A small-molecule ligand and the protein it binds are described below.
Small molecule (SMILES): O=c1ccn([C@@H]2O[C@H](CO)[C@@H](O)[C@H]2OP(=O)(O)O)c(=O)[nH]1

Binding-site contacts:
Ligand atom O2P contacts residue HIS32 of chain 1.A at 3.3 Å (h-bond).
Ligand atom O3P contacts residue LYS80 of chain 1.A at 3.4 Å (salt-bridge).
Ligand atom O1P contacts residue HIS81 of chain 1.A at 2.6 Å (h-bond).
Ligand atom P contacts residue TRP35 of chain 1.A at 4.2 Å.
Ligand atom O3P contacts residue HIS76 of chain 1.A at 2.5 Å (h-bond).
Ligand atom N1 contacts residue TRP35 of chain 1.A at 3.9 Å.
Ligand atom C3' contacts residue HIS32 of chain 1.A at 4.3 Å.
Ligand atom P contacts residue HIS81 of chain 1.A at 3.6 Å.
Ligand atom O2 contacts residue HIS81 of chain 1.A at 3.0 Å.
Ligand atom O2P contacts residue HIS81 of chain 1.A at 3.7 Å.
Ligand atom C2 contacts residue TRP35 of chain 1.A at 3.9 Å (hydrophobic).
Ligand atom O2P contacts residue GLU77 of chain 1.A at 2.5 Å (salt-bridge).
Ligand atom O1P contacts residue HIS76 of chain 1.A at 4.1 Å.
Ligand atom C2 contacts residue HIS81 of chain 1.A at 4.0 Å.
Ligand atom P contacts residue GLU77 of chain 1.A at 3.9 Å.
Ligand atom C5 contacts residue TRP35 of chain 1.A at 3.5 Å (hydrophobic).
Ligand atom C1' contacts residue LYS80 of chain 1.A at 4.3 Å.
Ligand atom N3 contacts residue TRP35 of chain 1.A at 3.7 Å.
Ligand atom C2' contacts residue TRP35 of chain 1.A at 3.5 Å (hydrophobic).
Ligand atom C5 contacts residue ARG131 of chain 1.A at 3.9 Å.
Ligand atom O4 contacts residue TRP35 of chain 1.A at 4.0 Å.
Ligand atom C3' contacts residue TRP35 of chain 1.A at 3.5 Å (hydrophobic).
Ligand atom C4 contacts residue ILE5 of chain 1.A at 4.2 Å (hydrophobic).
Ligand atom P contacts residue LYS80 of chain 1.A at 3.5 Å.
Ligand atom O2 contacts residue LYS80 of chain 1.A at 4.2 Å.
Ligand atom O2 contacts residue TRP35 of chain 1.A at 4.3 Å.
Ligand atom O2P contacts residue TRP35 of chain 1.A at 3.3 Å.
Ligand atom O2' contacts residue LYS80 of chain 1.A at 4.0 Å.
Ligand atom O2 contacts residue ILE39 of chain 1.A at 3.8 Å.
Ligand atom O3P contacts residue SO41 of chain 1.J at 3.7 Å.
Ligand atom O3P contacts residue GLU77 of chain 1.A at 4.2 Å.
Ligand atom O2P contacts residue HIS76 of chain 1.A at 4.0 Å.
Ligand atom C4 contacts residue TRP35 of chain 1.A at 3.5 Å (hydrophobic).
Ligand atom O3' contacts residue TRP35 of chain 1.A at 3.9 Å.
Ligand atom C6 contacts residue TRP35 of chain 1.A at 3.5 Å (hydrophobic).
Ligand atom O3' contacts residue HIS32 of chain 1.A at 3.1 Å.
Ligand atom O4 contacts residue ILE5 of chain 1.A at 3.1 Å.
Ligand atom O2' contacts residue TRP35 of chain 1.A at 4.2 Å.
Ligand atom P contacts residue HIS76 of chain 1.A at 3.7 Å.
Ligand atom O1P contacts residue LYS80 of chain 1.A at 2.8 Å (salt-bridge).

Sequence of chain 1.A:
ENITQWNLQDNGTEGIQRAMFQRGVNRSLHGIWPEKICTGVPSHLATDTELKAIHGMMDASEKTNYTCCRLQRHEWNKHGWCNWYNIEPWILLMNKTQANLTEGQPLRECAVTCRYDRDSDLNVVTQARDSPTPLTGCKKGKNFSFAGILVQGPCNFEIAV